The protein below binds the small molecule below.
Small molecule (SMILES): OC[C@H]1NC[C@@H](O)[C@@H](O)[C@@H]1O

Binding-site contacts:
Ligand atom O3 contacts residue CA1 of chain 1.B at 2.7 Å.
Ligand atom O3 contacts residue GLU450 of chain 1.A at 4.1 Å.
Ligand atom C2 contacts residue CA1 of chain 1.B at 3.6 Å.
Ligand atom O4 contacts residue GLU91 of chain 1.A at 3.9 Å.
Ligand atom O3 contacts residue GLU424 of chain 1.A at 2.6 Å (salt-bridge).
Ligand atom O6 contacts residue ARG358 of chain 1.A at 2.9 Å (salt-bridge).
Ligand atom C3 contacts residue ILE94 of chain 1.A at 4.3 Å (hydrophobic).
Ligand atom O2 contacts residue THR449 of chain 1.A at 3.0 Å (h-bond).
Ligand atom C5 contacts residue ARG358 of chain 1.A at 3.8 Å.
Ligand atom C2 contacts residue ILE94 of chain 1.A at 4.1 Å (hydrophobic).
Ligand atom O3 contacts residue GLU360 of chain 1.A at 4.0 Å.
Ligand atom O3 contacts residue THR449 of chain 1.A at 3.0 Å (h-bond).
Ligand atom C2 contacts residue GLU450 of chain 1.A at 4.2 Å.
Ligand atom C4 contacts residue PHE420 of chain 1.A at 3.6 Å (hydrophobic).
Ligand atom O4 contacts residue ILE94 of chain 1.A at 4.0 Å.
Ligand atom O2 contacts residue CA1 of chain 1.B at 2.8 Å.
Ligand atom C1 contacts residue CA1 of chain 1.B at 4.1 Å.
Ligand atom O6 contacts residue LEU286 of chain 1.A at 4.1 Å.
Ligand atom C6 contacts residue ARG358 of chain 1.A at 3.5 Å.
Ligand atom C6 contacts residue PRO359 of chain 1.A at 3.8 Å (hydrophobic).
Ligand atom C6 contacts residue GLU360 of chain 1.A at 3.0 Å.
Ligand atom N5 contacts residue ARG358 of chain 1.A at 4.0 Å.
Ligand atom C4 contacts residue GLU450 of chain 1.A at 3.2 Å.
Ligand atom C3 contacts residue CA1 of chain 1.B at 3.6 Å.
Ligand atom C1 contacts residue GLU360 of chain 1.A at 4.2 Å.
Ligand atom C4 contacts residue GLU424 of chain 1.A at 3.4 Å.
Ligand atom C6 contacts residue GLU424 of chain 1.A at 4.2 Å.
Ligand atom C3 contacts residue GLU424 of chain 1.A at 3.1 Å.
Ligand atom O4 contacts residue PHE420 of chain 1.A at 3.9 Å.
Ligand atom C3 contacts residue GLU450 of chain 1.A at 3.2 Å.
Ligand atom C5 contacts residue PHE420 of chain 1.A at 3.6 Å (hydrophobic).
Ligand atom O2 contacts residue PHE90 of chain 1.A at 4.2 Å.
Ligand atom C6 contacts residue PHE420 of chain 1.A at 4.0 Å (hydrophobic).
Ligand atom O2 contacts residue ILE94 of chain 1.A at 4.3 Å.
Ligand atom C3 contacts residue THR449 of chain 1.A at 3.5 Å.
Ligand atom C2 contacts residue THR449 of chain 1.A at 4.1 Å.
Ligand atom O4 contacts residue GLU450 of chain 1.A at 3.0 Å (salt-bridge).
Ligand atom O4 contacts residue ARG95 of chain 1.A at 3.3 Å (salt-bridge).
Ligand atom O6 contacts residue PRO359 of chain 1.A at 3.4 Å.
Ligand atom O6 contacts residue GLU360 of chain 1.A at 2.5 Å (salt-bridge).

Sequence of chain 1.A:
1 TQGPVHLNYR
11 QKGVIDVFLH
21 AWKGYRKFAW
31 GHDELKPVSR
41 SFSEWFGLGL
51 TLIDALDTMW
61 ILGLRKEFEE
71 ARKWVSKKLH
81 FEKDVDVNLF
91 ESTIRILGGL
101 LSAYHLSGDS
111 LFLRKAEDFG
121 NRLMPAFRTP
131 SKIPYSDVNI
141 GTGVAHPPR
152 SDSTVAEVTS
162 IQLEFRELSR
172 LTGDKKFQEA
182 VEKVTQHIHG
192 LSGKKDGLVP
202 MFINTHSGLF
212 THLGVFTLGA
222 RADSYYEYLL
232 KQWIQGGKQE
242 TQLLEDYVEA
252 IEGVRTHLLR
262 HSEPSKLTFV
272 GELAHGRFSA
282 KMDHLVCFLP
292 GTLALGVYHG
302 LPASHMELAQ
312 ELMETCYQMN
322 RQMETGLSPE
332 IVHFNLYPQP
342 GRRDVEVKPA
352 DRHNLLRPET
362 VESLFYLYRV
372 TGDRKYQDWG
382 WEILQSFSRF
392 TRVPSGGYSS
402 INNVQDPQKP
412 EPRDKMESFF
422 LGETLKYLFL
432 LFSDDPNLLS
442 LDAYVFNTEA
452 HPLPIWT